Binding-site contacts:
Ligand atom OXT contacts residue SER98 of chain 1.SA at 2.8 Å.
Ligand atom C contacts residue LEU126 of chain 1.SA at 3.9 Å (hydrophobic).
Ligand atom CB contacts residue MET99 of chain 1.SA at 3.5 Å (hydrophobic).
Ligand atom CD2 contacts residue PRO125 of chain 1.SA at 3.5 Å (hydrophobic).
Ligand atom C5 contacts residue ILE146 of chain 1.SA at 3.6 Å (hydrophobic).
Ligand atom C1 contacts residue LEU126 of chain 1.SA at 4.0 Å (hydrophobic).
Ligand atom CD2 contacts residue GLY69 of chain 1.SA at 3.6 Å.
Ligand atom C contacts residue MET99 of chain 1.SA at 4.0 Å (hydrophobic).
Ligand atom O contacts residue HIS123 of chain 1.SA at 3.3 Å (h-bond).
Ligand atom N contacts residue LEU126 of chain 1.SA at 2.9 Å (h-bond).
Ligand atom C contacts residue SER98 of chain 1.SA at 3.1 Å.
Ligand atom CB contacts residue SER98 of chain 1.SA at 3.9 Å.
Ligand atom N contacts residue ILE71 of chain 1.SA at 3.6 Å.
Ligand atom CA contacts residue SER98 of chain 1.SA at 4.0 Å.
Ligand atom CD2 contacts residue HIS123 of chain 1.SA at 3.2 Å.
Ligand atom C contacts residue GLY69 of chain 1.SA at 3.6 Å.
Ligand atom C4 contacts residue PHE143 of chain 1.SA at 3.8 Å (hydrophobic).
Ligand atom CB contacts residue LEU126 of chain 1.SA at 3.5 Å (hydrophobic).
Ligand atom CA contacts residue LEU126 of chain 1.SA at 3.6 Å (hydrophobic).
Ligand atom OXT contacts residue MET99 of chain 1.SA at 3.2 Å (h-bond).
Ligand atom O contacts residue PRO125 of chain 1.SA at 3.2 Å.
Ligand atom OXT contacts residue GLY69 of chain 1.SA at 2.9 Å (h-bond).
Ligand atom C3 contacts residue PHE147 of chain 1.EA at 4.0 Å (hydrophobic).
Ligand atom C2 contacts residue LEU126 of chain 1.SA at 3.4 Å (hydrophobic).
Ligand atom C contacts residue LEU126 of chain 1.SA at 3.8 Å (hydrophobic).
Ligand atom C2 contacts residue GLY127 of chain 1.SA at 4.0 Å.
Ligand atom OXT contacts residue GLY68 of chain 1.SA at 3.4 Å.
Ligand atom CD1 contacts residue SER98 of chain 1.SA at 4.0 Å.
Ligand atom C contacts residue ILE71 of chain 1.SA at 3.9 Å (hydrophobic).
Ligand atom N contacts residue GLY69 of chain 1.SA at 2.9 Å (h-bond).
Ligand atom O1 contacts residue ILE71 of chain 1.SA at 2.9 Å (h-bond).
Ligand atom CD2 contacts residue GLN124 of chain 1.SA at 3.5 Å.
Ligand atom O contacts residue LEU126 of chain 1.SA at 2.7 Å (h-bond).
Ligand atom O1 contacts residue SER70 of chain 1.SA at 3.7 Å.
Ligand atom CA contacts residue GLY69 of chain 1.SA at 3.5 Å.
Ligand atom O contacts residue SER98 of chain 1.SA at 3.3 Å.
Ligand atom C contacts residue HIS123 of chain 1.SA at 4.0 Å.
Ligand atom C contacts residue ILE71 of chain 1.SA at 3.8 Å (hydrophobic).
Ligand atom C3 contacts residue PHE143 of chain 1.SA at 3.7 Å (hydrophobic).
Ligand atom CD2 contacts residue SER70 of chain 1.SA at 3.9 Å.

Sequence of chain 1.EA:
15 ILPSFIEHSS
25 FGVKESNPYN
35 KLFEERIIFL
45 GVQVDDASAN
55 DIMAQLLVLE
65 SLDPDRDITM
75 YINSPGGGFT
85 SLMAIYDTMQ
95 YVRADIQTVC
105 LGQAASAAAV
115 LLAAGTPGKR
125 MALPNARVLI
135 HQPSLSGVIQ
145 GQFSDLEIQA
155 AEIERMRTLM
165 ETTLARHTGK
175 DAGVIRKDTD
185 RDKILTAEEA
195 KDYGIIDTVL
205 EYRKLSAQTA

The small molecule below binds the protein below.
Small molecule (SMILES): CC(C)C[C@H](NC(=O)[C@H](CC(C)C)NC(=O)c1ccccc1)C(=O)O

Sequence of chain 1.SA:
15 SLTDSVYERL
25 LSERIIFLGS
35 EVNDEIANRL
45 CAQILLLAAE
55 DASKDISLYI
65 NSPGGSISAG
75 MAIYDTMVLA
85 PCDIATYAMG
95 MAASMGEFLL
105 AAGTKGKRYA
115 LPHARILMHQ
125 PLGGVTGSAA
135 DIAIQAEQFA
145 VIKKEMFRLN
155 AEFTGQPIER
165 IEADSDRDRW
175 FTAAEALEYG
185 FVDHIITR